This protein binds this small molecule.
Small molecule (SMILES): O=c1[nH]c(=O)c2[nH]c(=O)[nH]c2[nH]1

Binding-site contacts:
Ligand atom C6 contacts residue GLU802 of chain 1.B at 3.8 Å.
Ligand atom N3 contacts residue PHE914 of chain 1.B at 3.2 Å.
Ligand atom C4 contacts residue GLU1261 of chain 1.B at 3.9 Å.
Ligand atom C5 contacts residue GLU802 of chain 1.B at 3.8 Å.
Ligand atom O13 contacts residue PHE914 of chain 1.B at 3.4 Å.
Ligand atom C8 contacts residue GLU802 of chain 1.B at 3.5 Å.
Ligand atom O11 contacts residue PHE1009 of chain 1.B at 3.6 Å.
Ligand atom N7 contacts residue GLU802 of chain 1.B at 2.7 Å (salt-bridge).
Ligand atom C8 contacts residue GLU1261 of chain 1.B at 3.6 Å.
Ligand atom N1 contacts residue PHE1009 of chain 1.B at 3.7 Å.
Ligand atom N3 contacts residue ALA1079 of chain 1.B at 3.6 Å.
Ligand atom C8 contacts residue ALA1078 of chain 1.B at 3.9 Å (hydrophobic).
Ligand atom O11 contacts residue ARG880 of chain 1.B at 2.9 Å (salt-bridge).
Ligand atom N7 contacts residue PHE914 of chain 1.B at 3.2 Å.
Ligand atom N3 contacts residue ARG880 of chain 1.B at 3.5 Å (salt-bridge).
Ligand atom O11 contacts residue THR1010 of chain 1.B at 3.3 Å (h-bond).
Ligand atom C2 contacts residue ARG880 of chain 1.B at 3.7 Å.
Ligand atom N7 contacts residue ALA1079 of chain 1.B at 3.8 Å.
Ligand atom C8 contacts residue ALA1079 of chain 1.B at 3.5 Å (hydrophobic).
Ligand atom C8 contacts residue PHE914 of chain 1.B at 3.4 Å (hydrophobic).
Ligand atom C4 contacts residue ALA1079 of chain 1.B at 3.5 Å (hydrophobic).
Ligand atom N9 contacts residue PHE914 of chain 1.B at 3.3 Å.
Ligand atom O13 contacts residue GLU802 of chain 1.B at 2.9 Å (salt-bridge).
Ligand atom O11 contacts residue SER1008 of chain 1.B at 3.7 Å.
Ligand atom O24 contacts residue GLU1261 of chain 1.B at 3.5 Å (salt-bridge).
Ligand atom N9 contacts residue ALA1079 of chain 1.B at 3.4 Å (h-bond).
Ligand atom C4 contacts residue PHE914 of chain 1.B at 3.2 Å (hydrophobic).
Ligand atom N1 contacts residue PHE914 of chain 1.B at 3.2 Å.
Ligand atom N9 contacts residue GLU1261 of chain 1.B at 2.8 Å (salt-bridge).
Ligand atom O24 contacts residue ALA910 of chain 1.B at 3.9 Å.
Ligand atom C6 contacts residue PHE1009 of chain 1.B at 3.6 Å (hydrophobic).
Ligand atom O13 contacts residue PHE1009 of chain 1.B at 3.5 Å.
Ligand atom O24 contacts residue ALA1079 of chain 1.B at 3.9 Å.
Ligand atom C2 contacts residue ALA1079 of chain 1.B at 3.9 Å (hydrophobic).
Ligand atom O11 contacts residue PHE914 of chain 1.B at 3.8 Å.
Ligand atom C2 contacts residue PHE914 of chain 1.B at 3.3 Å (hydrophobic).
Ligand atom C5 contacts residue PHE914 of chain 1.B at 3.2 Å (hydrophobic).
Ligand atom O24 contacts residue GLU802 of chain 1.B at 3.4 Å (salt-bridge).
Ligand atom N7 contacts residue ALA1078 of chain 1.B at 3.5 Å.
Ligand atom C6 contacts residue PHE914 of chain 1.B at 3.2 Å (hydrophobic).

Sequence of chain 1.B:
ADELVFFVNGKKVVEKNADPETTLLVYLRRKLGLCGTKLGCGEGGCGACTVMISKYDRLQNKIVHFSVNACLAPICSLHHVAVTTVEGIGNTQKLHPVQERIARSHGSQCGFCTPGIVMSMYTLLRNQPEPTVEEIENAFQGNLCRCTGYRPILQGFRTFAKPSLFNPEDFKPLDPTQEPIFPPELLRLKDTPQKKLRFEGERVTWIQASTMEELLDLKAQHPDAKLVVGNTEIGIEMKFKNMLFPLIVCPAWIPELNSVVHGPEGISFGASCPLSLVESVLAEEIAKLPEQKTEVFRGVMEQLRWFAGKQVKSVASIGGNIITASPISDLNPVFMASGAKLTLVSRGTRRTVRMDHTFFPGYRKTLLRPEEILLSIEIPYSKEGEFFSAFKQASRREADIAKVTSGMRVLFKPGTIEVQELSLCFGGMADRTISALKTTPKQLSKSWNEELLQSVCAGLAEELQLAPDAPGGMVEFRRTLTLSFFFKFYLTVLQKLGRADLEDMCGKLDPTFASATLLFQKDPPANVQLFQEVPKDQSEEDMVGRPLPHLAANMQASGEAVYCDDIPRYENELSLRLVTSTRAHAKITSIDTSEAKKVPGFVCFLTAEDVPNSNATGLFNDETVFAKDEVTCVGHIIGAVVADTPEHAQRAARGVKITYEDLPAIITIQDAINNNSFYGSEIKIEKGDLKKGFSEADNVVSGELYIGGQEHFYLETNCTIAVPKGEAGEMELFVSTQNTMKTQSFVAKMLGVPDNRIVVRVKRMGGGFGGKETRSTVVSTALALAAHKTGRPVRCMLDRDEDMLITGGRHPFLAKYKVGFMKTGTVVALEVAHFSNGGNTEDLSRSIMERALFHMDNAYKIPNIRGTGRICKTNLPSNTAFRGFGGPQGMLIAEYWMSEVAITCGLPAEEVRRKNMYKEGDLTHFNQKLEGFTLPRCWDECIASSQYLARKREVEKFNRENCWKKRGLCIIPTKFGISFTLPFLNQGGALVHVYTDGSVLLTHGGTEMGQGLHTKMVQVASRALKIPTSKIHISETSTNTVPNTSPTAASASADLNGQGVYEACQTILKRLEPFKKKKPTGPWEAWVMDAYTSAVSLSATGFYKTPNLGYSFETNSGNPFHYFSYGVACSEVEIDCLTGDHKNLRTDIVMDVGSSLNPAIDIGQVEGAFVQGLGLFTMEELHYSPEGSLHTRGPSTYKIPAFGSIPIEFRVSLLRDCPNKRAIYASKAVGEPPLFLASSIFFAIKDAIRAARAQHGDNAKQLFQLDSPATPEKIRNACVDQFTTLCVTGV